A small-molecule ligand and the protein it binds are described below.
Small molecule (SMILES): CC[C@H](C)[C@H](NC(=O)[C@H](CC(N)=O)NC(=O)[C@H](CC(C)C)NC(=O)[C@H](CO)NC(=O)CNC(=O)[C@@H](N)CO)C(=O)NCC(=O)N[C@@H](CO)C(=O)N[C@@H](CC(C)C)C(=O)N[C@H](C=O)CCCCN

Binding-site contacts:
Ligand atom CB contacts residue VAL39 of chain 13.A at 3.7 Å (hydrophobic).
Ligand atom O contacts residue ILE232 of chain 13.A at 3.6 Å (h-bond).
Ligand atom C contacts residue ARG34 of chain 13.A at 3.7 Å.
Ligand atom O contacts residue ARG34 of chain 13.A at 2.8 Å (salt-bridge).
Ligand atom CE contacts residue VAL37 of chain 13.A at 3.7 Å (hydrophobic).
Ligand atom N contacts residue ARG34 of chain 13.A at 3.9 Å.
Ligand atom N contacts residue ARG34 of chain 13.A at 3.4 Å (salt-bridge).
Ligand atom CA contacts residue SER231 of chain 13.A at 3.6 Å.
Ligand atom CA contacts residue ARG6 of chain 13.A at 3.7 Å.
Ligand atom NZ contacts residue THR217 of chain 13.A at 3.8 Å.
Ligand atom O contacts residue ASN2 of chain 13.A at 3.8 Å.
Ligand atom CG contacts residue ARG35 of chain 13.A at 3.1 Å.
Ligand atom CD1 contacts residue LYS28 of chain 13.A at 3.4 Å.
Ligand atom N contacts residue ASP229 of chain 13.A at 3.2 Å (salt-bridge).
Ligand atom CD2 contacts residue GLU20 of chain 13.A at 3.6 Å.
Ligand atom N contacts residue ARG34 of chain 13.A at 3.7 Å.
Ligand atom CD1 contacts residue LEU27 of chain 13.A at 3.8 Å (hydrophobic).
Ligand atom CD2 contacts residue SER24 of chain 13.A at 3.5 Å.
Ligand atom OG contacts residue ASP229 of chain 13.A at 3.6 Å.
Ligand atom CG contacts residue ILE230 of chain 13.A at 3.6 Å (hydrophobic).
Ligand atom O contacts residue LEU4 of chain 13.A at 3.7 Å.
Ligand atom OG contacts residue ARG34 of chain 13.A at 3.7 Å.
Ligand atom CB contacts residue ILE230 of chain 13.A at 3.6 Å (hydrophobic).
Ligand atom N contacts residue ILE230 of chain 13.A at 3.1 Å (h-bond).
Ligand atom C contacts residue SER231 of chain 13.A at 3.8 Å.
Ligand atom CD1 contacts residue LEU31 of chain 13.A at 3.6 Å (hydrophobic).
Ligand atom N contacts residue ASP229 of chain 13.A at 2.8 Å (salt-bridge).
Ligand atom CD1 contacts residue ILE230 of chain 13.A at 3.5 Å (hydrophobic).
Ligand atom O contacts residue SER231 of chain 13.A at 3.2 Å.
Ligand atom CD1 contacts residue LEU27 of chain 13.A at 3.6 Å (hydrophobic).
Ligand atom CB contacts residue SER24 of chain 13.A at 3.8 Å.
Ligand atom CE contacts residue ARG35 of chain 13.A at 3.8 Å.
Ligand atom CA contacts residue ASP229 of chain 13.A at 3.6 Å.
Ligand atom CE contacts residue VAL36 of chain 13.A at 3.7 Å (hydrophobic).
Ligand atom CA contacts residue ASP229 of chain 13.A at 3.8 Å.
Ligand atom O contacts residue ARG6 of chain 13.A at 3.4 Å (salt-bridge).
Ligand atom CB contacts residue ARG35 of chain 13.A at 3.4 Å.
Ligand atom C contacts residue ASP229 of chain 13.A at 3.8 Å.
Ligand atom CA contacts residue ARG35 of chain 13.A at 3.8 Å.
Ligand atom CG2 contacts residue LEU31 of chain 13.A at 3.8 Å (hydrophobic).

Sequence of chain 13.A:
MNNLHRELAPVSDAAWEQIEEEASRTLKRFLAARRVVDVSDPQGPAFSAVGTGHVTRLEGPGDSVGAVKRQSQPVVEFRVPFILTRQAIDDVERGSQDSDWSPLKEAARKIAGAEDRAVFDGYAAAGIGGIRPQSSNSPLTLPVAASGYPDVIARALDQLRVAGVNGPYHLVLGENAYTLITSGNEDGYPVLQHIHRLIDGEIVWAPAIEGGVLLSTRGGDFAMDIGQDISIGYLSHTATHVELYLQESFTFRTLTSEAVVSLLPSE